Binding-site contacts:
Ligand atom C7 contacts residue TYR371 of chain 1.A at 3.6 Å (hydrophobic).
Ligand atom C4 contacts residue ASN373 of chain 1.A at 4.3 Å.
Ligand atom C8 contacts residue TYR371 of chain 1.A at 4.2 Å (hydrophobic).
Ligand atom O6 contacts residue LYS336 of chain 1.A at 3.4 Å (salt-bridge).
Ligand atom O7 contacts residue TYR371 of chain 1.A at 3.6 Å (h-bond).
Ligand atom C5 contacts residue SER375 of chain 1.A at 4.4 Å.
Ligand atom N2 contacts residue TYR371 of chain 1.A at 3.9 Å.
Ligand atom N2 contacts residue ASN373 of chain 1.A at 3.0 Å (h-bond).
Ligand atom C2 contacts residue ASN373 of chain 1.A at 2.6 Å.
Ligand atom O5 contacts residue ASN373 of chain 1.A at 2.4 Å (h-bond).
Ligand atom C6 contacts residue SER375 of chain 1.A at 4.2 Å.
Ligand atom C5 contacts residue ASN373 of chain 1.A at 3.6 Å.
Ligand atom C3 contacts residue ASN373 of chain 1.A at 3.9 Å.
Ligand atom C6 contacts residue LYS336 of chain 1.A at 3.7 Å.
Ligand atom O7 contacts residue ASN373 of chain 1.A at 3.1 Å (h-bond).
Ligand atom C7 contacts residue ASN373 of chain 1.A at 3.4 Å.
Ligand atom C1 contacts residue ASN373 of chain 1.A at 1.4 Å.
Ligand atom C1 contacts residue TYR371 of chain 1.A at 4.4 Å (hydrophobic).

A small-molecule ligand and the protein it binds are described below.
Small molecule (SMILES): CC(=O)N[C@@H]1[C@@H](O)[C@H](O)[C@@H](CO)O[C@H]1O

Sequence of chain 1.A:
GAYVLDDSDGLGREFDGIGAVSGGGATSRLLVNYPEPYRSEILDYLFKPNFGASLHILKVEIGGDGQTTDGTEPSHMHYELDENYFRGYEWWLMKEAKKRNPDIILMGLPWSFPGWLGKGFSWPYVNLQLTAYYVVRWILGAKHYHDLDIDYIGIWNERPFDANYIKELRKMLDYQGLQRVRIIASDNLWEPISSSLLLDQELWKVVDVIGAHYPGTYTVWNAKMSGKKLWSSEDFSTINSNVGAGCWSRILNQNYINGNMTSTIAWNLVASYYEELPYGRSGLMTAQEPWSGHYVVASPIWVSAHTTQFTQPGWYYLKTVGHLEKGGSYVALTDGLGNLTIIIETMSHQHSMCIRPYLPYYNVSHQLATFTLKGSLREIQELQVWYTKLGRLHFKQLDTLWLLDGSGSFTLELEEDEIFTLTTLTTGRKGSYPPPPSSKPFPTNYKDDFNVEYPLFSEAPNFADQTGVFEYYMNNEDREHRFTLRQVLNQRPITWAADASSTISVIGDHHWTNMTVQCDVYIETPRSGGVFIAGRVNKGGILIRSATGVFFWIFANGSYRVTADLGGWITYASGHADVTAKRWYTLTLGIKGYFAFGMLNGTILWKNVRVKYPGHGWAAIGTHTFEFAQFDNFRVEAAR